Sequence of chain 1.J:
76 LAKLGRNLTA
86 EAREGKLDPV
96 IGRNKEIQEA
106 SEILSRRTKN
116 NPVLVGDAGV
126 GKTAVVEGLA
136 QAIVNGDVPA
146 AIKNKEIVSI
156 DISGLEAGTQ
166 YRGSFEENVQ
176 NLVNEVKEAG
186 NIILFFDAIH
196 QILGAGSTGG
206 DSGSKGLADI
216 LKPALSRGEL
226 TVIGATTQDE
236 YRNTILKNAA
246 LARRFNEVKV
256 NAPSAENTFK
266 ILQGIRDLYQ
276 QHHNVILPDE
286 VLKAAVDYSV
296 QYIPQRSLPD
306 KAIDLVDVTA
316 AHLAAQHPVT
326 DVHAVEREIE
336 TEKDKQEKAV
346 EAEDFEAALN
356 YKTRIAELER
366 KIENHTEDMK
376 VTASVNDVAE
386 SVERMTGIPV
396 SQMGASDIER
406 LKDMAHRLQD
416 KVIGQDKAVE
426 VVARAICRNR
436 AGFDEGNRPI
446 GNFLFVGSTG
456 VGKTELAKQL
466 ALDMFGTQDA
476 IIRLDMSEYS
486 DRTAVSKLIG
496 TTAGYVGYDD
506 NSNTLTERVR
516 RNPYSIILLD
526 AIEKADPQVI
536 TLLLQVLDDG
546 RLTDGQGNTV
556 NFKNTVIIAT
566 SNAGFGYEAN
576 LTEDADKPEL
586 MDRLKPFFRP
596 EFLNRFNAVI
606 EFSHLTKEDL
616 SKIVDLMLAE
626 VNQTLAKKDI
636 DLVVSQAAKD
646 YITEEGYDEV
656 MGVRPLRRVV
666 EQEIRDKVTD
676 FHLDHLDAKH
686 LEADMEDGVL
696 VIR

A small-molecule ligand and the protein it binds are described below.
Small molecule (SMILES): Nc1ncnc2c1ncn2[C@@H]1O[C@H](COP(=O)(O)OP(=O)(O)OP(O)(O)=S)[C@@H](O)[C@H]1O

Binding-site contacts:
Ligand atom N3 contacts residue ILE266 of chain 1.J at 3.5 Å.
Ligand atom N6 contacts residue ILE266 of chain 1.J at 3.5 Å.
Ligand atom PG contacts residue GLY124 of chain 1.J at 3.8 Å.
Ligand atom O2A contacts residue ALA129 of chain 1.J at 3.3 Å (h-bond).
Ligand atom PA contacts residue THR128 of chain 1.J at 3.8 Å.
Ligand atom C8 contacts residue GLY126 of chain 1.J at 3.3 Å.
Ligand atom O1A contacts residue GLY126 of chain 1.J at 2.9 Å (h-bond).
Ligand atom O2A contacts residue LYS127 of chain 1.J at 2.9 Å (salt-bridge).
Ligand atom O3B contacts residue MG1 of chain 1.YA at 3.8 Å.
Ligand atom PB contacts residue MG1 of chain 1.YA at 2.3 Å.
Ligand atom O3G contacts residue VAL125 of chain 1.J at 3.7 Å.
Ligand atom N7 contacts residue GLY126 of chain 1.J at 3.8 Å.
Ligand atom N6 contacts residue ILE96 of chain 1.J at 2.9 Å (h-bond).
Ligand atom O3G contacts residue GLY124 of chain 1.J at 2.6 Å (h-bond).
Ligand atom C4' contacts residue ASP305 of chain 1.J at 3.8 Å.
Ligand atom C6 contacts residue ILE266 of chain 1.J at 3.5 Å (hydrophobic).
Ligand atom O1B contacts residue MG1 of chain 1.YA at 2.2 Å.
Ligand atom O2B contacts residue MG1 of chain 1.YA at 2.8 Å.
Ligand atom C5 contacts residue ILE266 of chain 1.J at 3.8 Å (hydrophobic).
Ligand atom O3G contacts residue ALA123 of chain 1.J at 3.8 Å.
Ligand atom O2A contacts residue THR128 of chain 1.J at 2.8 Å (h-bond).
Ligand atom O1A contacts residue LYS127 of chain 1.J at 2.6 Å (salt-bridge).
Ligand atom O3A contacts residue MG1 of chain 1.YA at 1.9 Å.
Ligand atom N1 contacts residue ILE266 of chain 1.J at 3.7 Å.
Ligand atom PA contacts residue LYS127 of chain 1.J at 3.2 Å.
Ligand atom O2G contacts residue MG1 of chain 1.YA at 3.6 Å.
Ligand atom PA contacts residue GLY126 of chain 1.J at 3.5 Å.
Ligand atom O5' contacts residue MG1 of chain 1.YA at 3.5 Å.
Ligand atom S1G contacts residue ALA123 of chain 1.J at 3.5 Å.
Ligand atom O3A contacts residue THR128 of chain 1.J at 3.3 Å.
Ligand atom C5' contacts residue ASP305 of chain 1.J at 3.5 Å.
Ligand atom O2A contacts residue MG1 of chain 1.YA at 3.0 Å.
Ligand atom O1A contacts residue VAL125 of chain 1.J at 3.7 Å.
Ligand atom O4' contacts residue ASP305 of chain 1.J at 3.8 Å.
Ligand atom PA contacts residue MG1 of chain 1.YA at 2.9 Å.
Ligand atom N1 contacts residue ILE96 of chain 1.J at 3.8 Å.
Ligand atom C4 contacts residue ILE266 of chain 1.J at 3.8 Å (hydrophobic).
Ligand atom C5' contacts residue GLY126 of chain 1.J at 3.5 Å.
Ligand atom C2 contacts residue ILE266 of chain 1.J at 3.4 Å (hydrophobic).
Ligand atom O2A contacts residue GLY126 of chain 1.J at 3.0 Å.